Binding-site contacts:
Ligand atom C7 contacts residue ASN408 of chain 2.A at 3.2 Å.
Ligand atom O5 contacts residue ASN408 of chain 2.A at 2.3 Å (h-bond).
Ligand atom C5 contacts residue SER449 of chain 2.A at 3.7 Å.
Ligand atom O5 contacts residue SER449 of chain 2.A at 3.7 Å.
Ligand atom C8 contacts residue ILE398 of chain 2.A at 3.8 Å (hydrophobic).
Ligand atom C2 contacts residue ASN408 of chain 2.A at 2.4 Å.
Ligand atom O6 contacts residue THR410 of chain 2.A at 2.8 Å (h-bond).
Ligand atom N2 contacts residue ASN408 of chain 2.A at 3.0 Å (h-bond).
Ligand atom C6 contacts residue THR410 of chain 2.A at 3.1 Å.
Ligand atom C7 contacts residue SER396 of chain 2.A at 4.1 Å.
Ligand atom C6 contacts residue SER449 of chain 2.A at 3.2 Å.
Ligand atom C7 contacts residue ILE398 of chain 2.A at 4.0 Å (hydrophobic).
Ligand atom O7 contacts residue ASN408 of chain 2.A at 3.0 Å (h-bond).
Ligand atom O6 contacts residue SER449 of chain 2.A at 4.2 Å.
Ligand atom O7 contacts residue SER396 of chain 2.A at 2.9 Å (h-bond).
Ligand atom C5 contacts residue THR410 of chain 2.A at 4.3 Å.
Ligand atom C5 contacts residue ASN408 of chain 2.A at 3.6 Å.
Ligand atom O5 contacts residue THR410 of chain 2.A at 4.1 Å.
Ligand atom C8 contacts residue ASN408 of chain 2.A at 4.5 Å.
Ligand atom O7 contacts residue ILE398 of chain 2.A at 3.5 Å.
Ligand atom C1 contacts residue ASN408 of chain 2.A at 1.4 Å.
Ligand atom C3 contacts residue ASN408 of chain 2.A at 3.8 Å.
Ligand atom C4 contacts residue ASN408 of chain 2.A at 4.3 Å.

Sequence of chain 2.A:
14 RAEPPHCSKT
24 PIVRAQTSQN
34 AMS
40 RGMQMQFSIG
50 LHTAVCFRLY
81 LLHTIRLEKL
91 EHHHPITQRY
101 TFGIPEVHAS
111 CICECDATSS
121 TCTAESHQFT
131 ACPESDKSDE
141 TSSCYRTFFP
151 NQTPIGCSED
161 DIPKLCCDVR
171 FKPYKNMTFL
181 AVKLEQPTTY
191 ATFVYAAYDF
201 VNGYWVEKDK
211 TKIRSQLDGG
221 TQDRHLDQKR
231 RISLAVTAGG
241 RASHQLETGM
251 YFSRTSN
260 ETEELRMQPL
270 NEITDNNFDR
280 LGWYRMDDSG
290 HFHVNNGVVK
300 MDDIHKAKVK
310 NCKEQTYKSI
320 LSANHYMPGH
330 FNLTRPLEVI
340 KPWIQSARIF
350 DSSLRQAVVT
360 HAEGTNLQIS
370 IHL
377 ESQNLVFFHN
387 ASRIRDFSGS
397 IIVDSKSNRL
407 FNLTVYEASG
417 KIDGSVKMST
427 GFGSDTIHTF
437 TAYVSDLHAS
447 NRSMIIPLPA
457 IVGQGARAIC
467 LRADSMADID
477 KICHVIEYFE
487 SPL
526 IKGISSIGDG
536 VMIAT

The small molecule below binds the protein below.
Small molecule (SMILES): CC(=O)N[C@@H]1[C@@H](O)[C@H](O)[C@@H](CO)O[C@H]1O